A small-molecule ligand and the protein it binds are described below.
Small molecule (SMILES): CC(=O)N[C@@H]1[C@@H](O)[C@H](O)[C@@H](CO)O[C@H]1O

Sequence of chain 1.A:
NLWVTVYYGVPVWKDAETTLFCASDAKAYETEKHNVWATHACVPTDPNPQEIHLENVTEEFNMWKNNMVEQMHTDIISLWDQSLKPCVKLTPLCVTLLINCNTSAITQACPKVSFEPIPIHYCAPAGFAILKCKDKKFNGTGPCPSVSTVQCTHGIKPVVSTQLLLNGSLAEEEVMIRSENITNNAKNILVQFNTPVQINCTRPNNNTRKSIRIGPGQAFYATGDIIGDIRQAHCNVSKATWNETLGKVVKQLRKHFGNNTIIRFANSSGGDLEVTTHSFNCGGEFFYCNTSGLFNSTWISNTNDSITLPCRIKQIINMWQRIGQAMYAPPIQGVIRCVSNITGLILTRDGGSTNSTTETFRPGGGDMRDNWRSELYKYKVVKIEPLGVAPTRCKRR

Binding-site contacts:
Ligand atom C8 contacts residue ASN430 of chain 1.A at 4.4 Å.
Ligand atom C4 contacts residue ASN430 of chain 1.A at 4.2 Å.
Ligand atom C2 contacts residue ASN430 of chain 1.A at 2.5 Å.
Ligand atom O6 contacts residue SER428 of chain 1.A at 4.3 Å.
Ligand atom C5 contacts residue ASN430 of chain 1.A at 3.7 Å.
Ligand atom O5 contacts residue ASN430 of chain 1.A at 2.4 Å (h-bond).
Ligand atom C3 contacts residue ASN430 of chain 1.A at 3.8 Å.
Ligand atom N2 contacts residue ASN430 of chain 1.A at 2.9 Å (h-bond).
Ligand atom C7 contacts residue ASN430 of chain 1.A at 3.3 Å.
Ligand atom C1 contacts residue ASN430 of chain 1.A at 1.4 Å.
Ligand atom O7 contacts residue ASN430 of chain 1.A at 3.3 Å (h-bond).